Sequence of chain 1.B:
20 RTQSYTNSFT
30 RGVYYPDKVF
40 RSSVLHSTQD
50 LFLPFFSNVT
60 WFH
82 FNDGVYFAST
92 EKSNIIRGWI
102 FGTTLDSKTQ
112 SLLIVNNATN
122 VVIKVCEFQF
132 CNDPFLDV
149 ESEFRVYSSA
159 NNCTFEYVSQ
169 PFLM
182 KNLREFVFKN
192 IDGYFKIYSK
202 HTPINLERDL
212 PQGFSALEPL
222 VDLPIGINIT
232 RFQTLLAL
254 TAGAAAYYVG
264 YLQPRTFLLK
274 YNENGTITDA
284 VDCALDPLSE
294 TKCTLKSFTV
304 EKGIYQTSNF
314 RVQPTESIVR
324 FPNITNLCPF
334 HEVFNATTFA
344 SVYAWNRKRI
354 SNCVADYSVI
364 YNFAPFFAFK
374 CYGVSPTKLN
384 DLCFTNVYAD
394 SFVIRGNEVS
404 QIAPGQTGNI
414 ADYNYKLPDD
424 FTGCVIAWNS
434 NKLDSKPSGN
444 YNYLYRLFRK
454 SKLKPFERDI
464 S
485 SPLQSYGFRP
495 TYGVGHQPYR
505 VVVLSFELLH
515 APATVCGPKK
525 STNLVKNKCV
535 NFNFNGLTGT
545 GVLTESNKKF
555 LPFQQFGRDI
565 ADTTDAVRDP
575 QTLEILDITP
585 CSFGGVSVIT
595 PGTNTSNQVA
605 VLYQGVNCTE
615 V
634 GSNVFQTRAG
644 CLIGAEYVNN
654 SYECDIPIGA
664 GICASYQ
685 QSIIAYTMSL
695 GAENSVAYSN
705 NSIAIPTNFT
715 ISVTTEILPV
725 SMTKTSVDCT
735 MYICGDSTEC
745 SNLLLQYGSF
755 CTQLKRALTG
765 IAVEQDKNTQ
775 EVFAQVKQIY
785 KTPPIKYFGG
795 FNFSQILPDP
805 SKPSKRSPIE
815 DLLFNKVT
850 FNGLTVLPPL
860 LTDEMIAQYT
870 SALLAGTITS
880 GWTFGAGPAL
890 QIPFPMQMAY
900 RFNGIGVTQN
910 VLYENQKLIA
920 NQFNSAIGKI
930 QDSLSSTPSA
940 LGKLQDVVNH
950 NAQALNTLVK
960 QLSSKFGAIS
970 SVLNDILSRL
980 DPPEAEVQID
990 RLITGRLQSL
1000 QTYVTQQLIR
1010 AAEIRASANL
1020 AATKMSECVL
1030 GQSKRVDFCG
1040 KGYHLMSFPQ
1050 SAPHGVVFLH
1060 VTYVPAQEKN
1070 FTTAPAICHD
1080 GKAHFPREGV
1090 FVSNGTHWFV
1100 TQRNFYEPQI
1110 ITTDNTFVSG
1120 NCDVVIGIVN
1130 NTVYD

This protein binds this small molecule.
Small molecule (SMILES): CC(=O)N[C@@H]1[C@@H](O)[C@H](O)[C@@H](CO)O[C@H]1O

Binding-site contacts:
Ligand atom O5 contacts residue ASN1129 of chain 1.B at 2.3 Å (h-bond).
Ligand atom O7 contacts residue ASN1129 of chain 1.B at 4.4 Å.
Ligand atom C4 contacts residue ASN1129 of chain 1.B at 4.1 Å.
Ligand atom C7 contacts residue ASN1129 of chain 1.B at 3.9 Å.
Ligand atom N2 contacts residue ASN1129 of chain 1.B at 2.9 Å (h-bond).
Ligand atom C3 contacts residue ASN1129 of chain 1.B at 3.8 Å.
Ligand atom C5 contacts residue ASN1129 of chain 1.B at 3.6 Å.
Ligand atom C1 contacts residue ASN1129 of chain 1.B at 1.4 Å.
Ligand atom C2 contacts residue ASN1129 of chain 1.B at 2.4 Å.